Sequence of chain 1.A:
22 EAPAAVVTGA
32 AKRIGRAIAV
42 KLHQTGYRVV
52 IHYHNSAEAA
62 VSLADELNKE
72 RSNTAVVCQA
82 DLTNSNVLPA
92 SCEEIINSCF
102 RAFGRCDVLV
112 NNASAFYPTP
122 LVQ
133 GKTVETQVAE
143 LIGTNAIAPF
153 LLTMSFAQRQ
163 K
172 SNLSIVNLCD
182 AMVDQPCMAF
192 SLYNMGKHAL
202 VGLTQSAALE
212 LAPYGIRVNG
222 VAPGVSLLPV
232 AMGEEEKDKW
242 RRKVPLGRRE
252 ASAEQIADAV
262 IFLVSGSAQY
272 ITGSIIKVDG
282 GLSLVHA

Binding-site contacts:
Ligand atom CAQ contacts residue CYS188 of chain 1.A at 3.6 Å (hydrophobic).
Ligand atom CAO contacts residue PHE117 of chain 1.A at 3.5 Å (hydrophobic).
Ligand atom CAJ contacts residue TYR194 of chain 1.A at 3.5 Å (hydrophobic).
Ligand atom CAO contacts residue MET233 of chain 1.A at 3.4 Å (hydrophobic).
Ligand atom CAQ contacts residue TRP241 of chain 1.A at 3.7 Å (hydrophobic).
Ligand atom CLS contacts residue MET233 of chain 1.A at 3.5 Å.
Ligand atom CAB contacts residue NAP1 of chain 1.E at 3.2 Å.
Ligand atom CAJ contacts residue ASP181 of chain 1.A at 3.9 Å.
Ligand atom CAB contacts residue PHE117 of chain 1.A at 3.6 Å (hydrophobic).
Ligand atom CLS contacts residue PRO230 of chain 1.A at 3.3 Å.
Ligand atom CAO contacts residue PRO230 of chain 1.A at 4.0 Å (hydrophobic).
Ligand atom CAI contacts residue PHE117 of chain 1.A at 3.9 Å (hydrophobic).
Ligand atom CAL contacts residue VAL226 of chain 1.A at 3.9 Å (hydrophobic).
Ligand atom CAG contacts residue NAP1 of chain 1.E at 3.2 Å.
Ligand atom SAK contacts residue NAP1 of chain 1.E at 3.4 Å (h-bond).
Ligand atom CLS contacts residue PHE117 of chain 1.A at 3.7 Å.
Ligand atom SAK contacts residue LEU229 of chain 1.A at 3.8 Å.
Ligand atom SAC contacts residue NAP1 of chain 1.E at 3.2 Å (h-bond).
Ligand atom CAE contacts residue TYR194 of chain 1.A at 3.8 Å (hydrophobic).
Ligand atom CAP contacts residue PHE117 of chain 1.A at 3.9 Å (hydrophobic).
Ligand atom CAN contacts residue PHE117 of chain 1.A at 3.6 Å (hydrophobic).
Ligand atom CAN contacts residue MET233 of chain 1.A at 3.6 Å (hydrophobic).
Ligand atom NAF contacts residue PHE117 of chain 1.A at 3.6 Å.
Ligand atom CAD contacts residue NAP1 of chain 1.E at 3.6 Å.
Ligand atom CLT contacts residue PHE191 of chain 1.A at 3.7 Å.
Ligand atom NAA contacts residue SER115 of chain 1.A at 3.0 Å (h-bond).
Ligand atom CAJ contacts residue PHE117 of chain 1.A at 3.6 Å (hydrophobic).
Ligand atom NAF contacts residue TYR194 of chain 1.A at 3.4 Å (h-bond).
Ligand atom NAA contacts residue PHE117 of chain 1.A at 3.6 Å.
Ligand atom CAE contacts residue PHE117 of chain 1.A at 3.8 Å (hydrophobic).
Ligand atom NAF contacts residue NAP1 of chain 1.E at 2.9 Å (h-bond).
Ligand atom CAN contacts residue PRO230 of chain 1.A at 3.7 Å (hydrophobic).
Ligand atom CAI contacts residue NAP1 of chain 1.E at 3.3 Å.
Ligand atom CAR contacts residue TRP241 of chain 1.A at 3.4 Å (hydrophobic).
Ligand atom CAH contacts residue NAP1 of chain 1.E at 3.5 Å.
Ligand atom NAA contacts residue NAP1 of chain 1.E at 3.1 Å (h-bond).
Ligand atom CAE contacts residue NAP1 of chain 1.E at 3.7 Å.
Ligand atom CAD contacts residue PHE117 of chain 1.A at 3.9 Å (hydrophobic).
Ligand atom CAJ contacts residue NAP1 of chain 1.E at 3.5 Å.
Ligand atom CAR contacts residue CYS188 of chain 1.A at 3.6 Å (hydrophobic).

The small molecule below binds the protein below.
Small molecule (SMILES): Nc1nc2ccc(SCc3ccc(Cl)c(Cl)c3)cc2s1